Binding-site contacts:
Ligand atom C contacts residue HIS47 of chain 1.A at 4.0 Å.
Ligand atom N contacts residue LEU2 of chain 1.A at 3.7 Å.
Ligand atom N contacts residue ILE18 of chain 1.A at 3.7 Å.
Ligand atom O contacts residue PHE5 of chain 1.A at 3.6 Å.
Ligand atom CB contacts residue PHE5 of chain 1.A at 3.8 Å (hydrophobic).
Ligand atom CA contacts residue PHE5 of chain 1.A at 4.2 Å (hydrophobic).
Ligand atom O contacts residue GLY29 of chain 1.A at 3.9 Å.
Ligand atom C contacts residue LEU2 of chain 1.A at 3.9 Å (hydrophobic).
Ligand atom N contacts residue LEU2 of chain 1.A at 3.9 Å.
Ligand atom CB contacts residue ALA17 of chain 1.A at 4.0 Å (hydrophobic).
Ligand atom N contacts residue PHE5 of chain 1.A at 3.2 Å.
Ligand atom OG contacts residue HIS47 of chain 1.A at 3.0 Å (h-bond).
Ligand atom O contacts residue LYS60 of chain 1.A at 3.3 Å (salt-bridge).
Ligand atom CD1 contacts residue LYS60 of chain 1.A at 4.0 Å.
Ligand atom CA contacts residue GLY29 of chain 1.A at 3.9 Å.
Ligand atom OG contacts residue ASP48 of chain 1.A at 3.2 Å (salt-bridge).
Ligand atom C contacts residue PHE5 of chain 1.A at 4.0 Å (hydrophobic).
Ligand atom O contacts residue LEU2 of chain 1.A at 3.2 Å.
Ligand atom CB contacts residue ILE18 of chain 1.A at 3.9 Å (hydrophobic).
Ligand atom CB contacts residue LEU2 of chain 1.A at 3.2 Å (hydrophobic).
Ligand atom O contacts residue SER22 of chain 1.A at 4.2 Å.
Ligand atom CA contacts residue PHE5 of chain 1.A at 3.8 Å (hydrophobic).
Ligand atom CA contacts residue LEU2 of chain 1.A at 3.0 Å (hydrophobic).
Ligand atom N contacts residue TYR21 of chain 1.A at 4.2 Å.
Ligand atom CB contacts residue ILE9 of chain 1.A at 3.7 Å (hydrophobic).
Ligand atom C contacts residue ILE18 of chain 1.A at 3.8 Å (hydrophobic).
Ligand atom O contacts residue ILE18 of chain 1.A at 2.8 Å.
Ligand atom CB contacts residue CYS44 of chain 1.A at 3.9 Å (hydrophobic).
Ligand atom C contacts residue LYS60 of chain 1.A at 3.6 Å.
Ligand atom O contacts residue HIS47 of chain 1.A at 3.7 Å.
Ligand atom C contacts residue LEU2 of chain 1.A at 4.0 Å (hydrophobic).
Ligand atom CB contacts residue PHE5 of chain 1.A at 3.1 Å (hydrophobic).
Ligand atom OG contacts residue TYR27 of chain 1.A at 4.2 Å.
Ligand atom OG contacts residue CYS44 of chain 1.A at 3.9 Å.
Ligand atom C contacts residue PHE5 of chain 1.A at 4.1 Å (hydrophobic).
Ligand atom CG2 contacts residue LEU2 of chain 1.A at 3.6 Å (hydrophobic).
Ligand atom CG1 contacts residue LEU2 of chain 1.A at 2.9 Å (hydrophobic).
Ligand atom C contacts residue TYR21 of chain 1.A at 4.2 Å (hydrophobic).
Ligand atom CD1 contacts residue LEU2 of chain 1.A at 4.0 Å (hydrophobic).
Ligand atom CB contacts residue HIS47 of chain 1.A at 3.5 Å.

Sequence of chain 1.A:
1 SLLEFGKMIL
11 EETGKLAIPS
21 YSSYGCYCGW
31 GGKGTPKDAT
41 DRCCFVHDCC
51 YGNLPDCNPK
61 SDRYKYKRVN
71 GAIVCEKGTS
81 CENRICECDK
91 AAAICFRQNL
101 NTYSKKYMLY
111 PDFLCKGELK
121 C

This small molecule binds to this protein.
Small molecule (SMILES): CC[C@H](C)[C@H](NC(=O)[C@H](C)N)C(=O)N[C@@H](C)C(=O)N[C@H](C=O)CO